This small molecule binds to this protein.
Small molecule (SMILES): Nc1ncnc2c1ncn2[C@@H]1O[C@H](COO[C@@H]2C[C@@H](CO[P](=O)(O)O[C@H]3[C@@H](O)[C@H](n4cnc5c(N)ncnc54)O[C@@H]3COP(=O)=O)O[C@H]2n2ccc(=O)[nH]c2=O)[C@@H](OOP(O)OC[C@H]2O[C@@H](n3ccc(=O)[nH]c3=O)[C@H](O)[C@@H]2O)[C@H]1O.Op1oo1

Binding-site contacts:
Ligand atom C5 contacts residue TRP47 of chain 22.D at 3.8 Å (hydrophobic).
Ligand atom N6 contacts residue TRP47 of chain 22.D at 3.8 Å.
Ligand atom C4 contacts residue TRP47 of chain 22.D at 3.9 Å (hydrophobic).
Ligand atom C5' contacts residue VAL178 of chain 22.E at 4.5 Å (hydrophobic).
Ligand atom C8 contacts residue TRP47 of chain 22.D at 3.8 Å (hydrophobic).
Ligand atom O4' contacts residue TRP47 of chain 22.D at 4.1 Å.
Ligand atom OP2 contacts residue VAL178 of chain 22.E at 4.5 Å.
Ligand atom N1 contacts residue THR48 of chain 22.D at 4.0 Å.
Ligand atom C1' contacts residue TRP47 of chain 22.D at 4.3 Å (hydrophobic).
Ligand atom C6 contacts residue THR48 of chain 22.D at 4.2 Å.
Ligand atom O4' contacts residue LYS143 of chain 22.D at 4.1 Å.
Ligand atom N6 contacts residue TYR50 of chain 22.D at 4.2 Å.
Ligand atom N9 contacts residue TRP47 of chain 22.D at 3.9 Å.
Ligand atom OP2 contacts residue GLY49 of chain 22.E at 4.2 Å.
Ligand atom C6 contacts residue TRP47 of chain 22.D at 3.9 Å (hydrophobic).
Ligand atom N7 contacts residue TRP47 of chain 22.D at 3.7 Å.
Ligand atom N6 contacts residue THR48 of chain 22.D at 3.3 Å (h-bond).
Ligand atom C2 contacts residue TRP47 of chain 22.D at 4.2 Å (hydrophobic).
Ligand atom N3 contacts residue TRP47 of chain 22.D at 4.1 Å.
Ligand atom N1 contacts residue TRP47 of chain 22.D at 4.3 Å.

Sequence of chain 22.E:
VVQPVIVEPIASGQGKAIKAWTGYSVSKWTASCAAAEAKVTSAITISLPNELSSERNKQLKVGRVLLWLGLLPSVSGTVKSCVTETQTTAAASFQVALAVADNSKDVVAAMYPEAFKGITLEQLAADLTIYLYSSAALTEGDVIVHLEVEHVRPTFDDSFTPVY

Sequence of chain 22.D:
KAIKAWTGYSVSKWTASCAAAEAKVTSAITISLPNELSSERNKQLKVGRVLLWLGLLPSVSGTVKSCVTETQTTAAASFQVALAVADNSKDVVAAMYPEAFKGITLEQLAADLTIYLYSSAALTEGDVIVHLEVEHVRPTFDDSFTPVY